Binding-site contacts:
Ligand atom O3P contacts residue TYR448 of chain 1.B at 2.7 Å (h-bond).
Ligand atom O1 contacts residue GLU177 of chain 1.B at 3.5 Å (salt-bridge).
Ligand atom O6 contacts residue TYR448 of chain 1.B at 3.3 Å (h-bond).
Ligand atom C4 contacts residue TRP440 of chain 1.B at 3.9 Å (hydrophobic).
Ligand atom C3 contacts residue GLU385 of chain 1.B at 3.8 Å.
Ligand atom C2 contacts residue TRP132 of chain 1.B at 4.2 Å (hydrophobic).
Ligand atom O2P contacts residue SER439 of chain 1.B at 3.7 Å.
Ligand atom C3 contacts residue TRP432 of chain 1.B at 3.4 Å (hydrophobic).
Ligand atom O2 contacts residue GLU385 of chain 1.B at 2.7 Å (salt-bridge).
Ligand atom O4 contacts residue LEU437 of chain 1.B at 4.1 Å.
Ligand atom O3 contacts residue TRP440 of chain 1.B at 3.0 Å (h-bond).
Ligand atom O5 contacts residue TRP359 of chain 1.B at 4.2 Å.
Ligand atom O5 contacts residue TYR308 of chain 1.B at 4.2 Å.
Ligand atom O3 contacts residue HIS131 of chain 1.B at 3.4 Å (h-bond).
Ligand atom O3P contacts residue LYS446 of chain 1.B at 2.5 Å (salt-bridge).
Ligand atom C1 contacts residue GLU385 of chain 1.B at 3.6 Å.
Ligand atom C5 contacts residue TRP432 of chain 1.B at 4.0 Å (hydrophobic).
Ligand atom O2P contacts residue ASN442 of chain 1.B at 2.9 Å (h-bond).
Ligand atom O3P contacts residue TRP359 of chain 1.B at 3.9 Å.
Ligand atom C4 contacts residue TRP432 of chain 1.B at 3.7 Å (hydrophobic).
Ligand atom C3 contacts residue TRP440 of chain 1.B at 3.9 Å (hydrophobic).
Ligand atom O4 contacts residue TRP432 of chain 1.B at 2.8 Å (h-bond).
Ligand atom O4 contacts residue GLN30 of chain 1.B at 2.8 Å (h-bond).
Ligand atom O3 contacts residue TRP432 of chain 1.B at 3.3 Å.
Ligand atom O3 contacts residue GLN30 of chain 1.B at 2.7 Å (h-bond).
Ligand atom O1P contacts residue SER439 of chain 1.B at 3.2 Å (h-bond).
Ligand atom P contacts residue SER439 of chain 1.B at 4.1 Å.
Ligand atom P contacts residue TYR448 of chain 1.B at 3.5 Å.
Ligand atom P contacts residue LYS446 of chain 1.B at 4.0 Å.
Ligand atom C4 contacts residue GLN30 of chain 1.B at 3.5 Å.
Ligand atom C2 contacts residue GLU177 of chain 1.B at 3.4 Å.
Ligand atom C1 contacts residue GLU177 of chain 1.B at 3.9 Å.
Ligand atom O2 contacts residue GLU177 of chain 1.B at 2.4 Å (salt-bridge).
Ligand atom P contacts residue ASN442 of chain 1.B at 4.2 Å.
Ligand atom C2 contacts residue GLU385 of chain 1.B at 3.5 Å.
Ligand atom O6 contacts residue TRP359 of chain 1.B at 3.7 Å.
Ligand atom O1P contacts residue TYR448 of chain 1.B at 3.6 Å.
Ligand atom C3 contacts residue GLN30 of chain 1.B at 3.9 Å.
Ligand atom C1 contacts residue TYR308 of chain 1.B at 3.9 Å (hydrophobic).
Ligand atom O2 contacts residue HIS131 of chain 1.B at 4.0 Å.

Sequence of chain 1.B:
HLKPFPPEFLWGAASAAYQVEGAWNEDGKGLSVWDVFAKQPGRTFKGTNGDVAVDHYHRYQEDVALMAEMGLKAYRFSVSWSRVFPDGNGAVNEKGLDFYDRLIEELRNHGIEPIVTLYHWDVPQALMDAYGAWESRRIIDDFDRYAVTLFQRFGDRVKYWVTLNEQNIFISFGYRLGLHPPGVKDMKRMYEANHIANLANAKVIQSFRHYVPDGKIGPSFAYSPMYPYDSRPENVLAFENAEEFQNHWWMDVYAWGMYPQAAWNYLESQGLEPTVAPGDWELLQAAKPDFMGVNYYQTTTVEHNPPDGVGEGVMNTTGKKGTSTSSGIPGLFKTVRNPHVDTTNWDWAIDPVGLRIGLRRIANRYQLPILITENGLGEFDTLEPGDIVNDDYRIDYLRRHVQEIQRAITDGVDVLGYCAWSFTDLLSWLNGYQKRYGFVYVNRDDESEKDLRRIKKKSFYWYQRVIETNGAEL

This protein binds this small molecule.
Small molecule (SMILES): O=P(O)(O)OC[C@H]1O[C@@H](O)[C@H](O)[C@@H](O)[C@@H]1O